This protein binds this small molecule.
Small molecule (SMILES): CC(C)C[C@H](NC(=O)[C@@H](NC(=O)[C@@H](N)CCCN=C(N)N)C(C)C)C(=O)N[C@@H](COP(=O)(O)O)C(=O)N[C@@H](C)C(=O)N1CCC[C@H]1C(=O)N[C@@H](Cc1ccccc1)C(=O)O

Sequence of chain 1.D:
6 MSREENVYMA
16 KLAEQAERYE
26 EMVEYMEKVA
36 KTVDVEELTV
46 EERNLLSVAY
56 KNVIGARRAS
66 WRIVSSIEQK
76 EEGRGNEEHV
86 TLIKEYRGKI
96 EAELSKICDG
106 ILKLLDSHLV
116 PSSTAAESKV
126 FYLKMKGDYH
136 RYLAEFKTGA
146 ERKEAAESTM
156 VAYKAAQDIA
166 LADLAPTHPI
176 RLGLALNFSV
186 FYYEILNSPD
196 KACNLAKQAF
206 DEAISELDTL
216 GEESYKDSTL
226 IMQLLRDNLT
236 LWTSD

Binding-site contacts:
Ligand atom CA contacts residue ASN233 of chain 1.D at 3.4 Å.
Ligand atom C contacts residue SER52 of chain 1.D at 3.4 Å.
Ligand atom CD2 contacts residue PHE126 of chain 1.D at 3.7 Å (hydrophobic).
Ligand atom CG1 contacts residue GLU189 of chain 1.D at 3.7 Å.
Ligand atom O contacts residue LYS129 of chain 1.D at 3.3 Å (salt-bridge).
Ligand atom CA contacts residue LEU181 of chain 1.D at 3.5 Å (hydrophobic).
Ligand atom C contacts residue ASN182 of chain 1.D at 3.7 Å.
Ligand atom CD contacts residue ILE226 of chain 1.D at 3.6 Å (hydrophobic).
Ligand atom CA contacts residue ASN182 of chain 1.D at 3.6 Å.
Ligand atom CG contacts residue ILE226 of chain 1.D at 3.7 Å (hydrophobic).
Ligand atom O contacts residue LEU229 of chain 1.D at 3.8 Å.
Ligand atom O1P contacts residue TYR137 of chain 1.D at 3.6 Å (h-bond).
Ligand atom O1P contacts residue LYS56 of chain 1.D at 3.1 Å (salt-bridge).
Ligand atom OXT contacts residue SER52 of chain 1.D at 2.3 Å (h-bond).
Ligand atom P contacts residue ARG136 of chain 1.D at 3.8 Å.
Ligand atom CD contacts residue LEU229 of chain 1.D at 3.8 Å (hydrophobic).
Ligand atom CB contacts residue ASN182 of chain 1.D at 3.4 Å.
Ligand atom C contacts residue ASN233 of chain 1.D at 3.6 Å.
Ligand atom O2P contacts residue TYR137 of chain 1.D at 3.7 Å.
Ligand atom CB contacts residue ASN182 of chain 1.D at 3.4 Å.
Ligand atom O3P contacts residue ARG136 of chain 1.D at 2.8 Å (salt-bridge).
Ligand atom O contacts residue ASN233 of chain 1.D at 2.8 Å (h-bond).
Ligand atom CE2 contacts residue LYS129 of chain 1.D at 3.7 Å.
Ligand atom NH2 contacts residue ASP232 of chain 1.D at 2.9 Å.
Ligand atom C contacts residue LEU181 of chain 1.D at 3.5 Å (hydrophobic).
Ligand atom CA contacts residue ASN182 of chain 1.D at 3.7 Å.
Ligand atom O3P contacts residue LYS56 of chain 1.D at 3.7 Å.
Ligand atom N contacts residue LEU181 of chain 1.D at 3.3 Å.
Ligand atom N contacts residue ASN182 of chain 1.D at 2.8 Å (h-bond).
Ligand atom O contacts residue LYS56 of chain 1.D at 3.8 Å.
Ligand atom P contacts residue TYR137 of chain 1.D at 3.5 Å.
Ligand atom P contacts residue ARG63 of chain 1.D at 3.4 Å.
Ligand atom O2P contacts residue ARG136 of chain 1.D at 2.7 Å (salt-bridge).
Ligand atom O2P contacts residue ARG63 of chain 1.D at 3.2 Å (salt-bridge).
Ligand atom CZ contacts residue PRO174 of chain 1.D at 3.8 Å (hydrophobic).
Ligand atom O3P contacts residue TYR137 of chain 1.D at 2.5 Å (h-bond).
Ligand atom O contacts residue VAL185 of chain 1.D at 3.3 Å.
Ligand atom O1P contacts residue ARG63 of chain 1.D at 2.3 Å (salt-bridge).
Ligand atom N contacts residue ASN233 of chain 1.D at 2.9 Å (h-bond).
Ligand atom O contacts residue LEU181 of chain 1.D at 3.8 Å.